Binding-site contacts:
Ligand atom C7 contacts residue GLN96 of chain 1.A at 3.8 Å.
Ligand atom S1 contacts residue CYS122 of chain 1.B at 2.0 Å (h-bond).
Ligand atom C10 contacts residue PHE218 of chain 1.B at 3.9 Å (hydrophobic).
Ligand atom C3 contacts residue SER291 of chain 1.B at 4.2 Å.
Ligand atom C5 contacts residue THR97 of chain 1.A at 4.0 Å.
Ligand atom C7 contacts residue VAL219 of chain 1.B at 4.1 Å (hydrophobic).
Ligand atom C6 contacts residue GLN96 of chain 1.A at 3.9 Å.
Ligand atom S1 contacts residue SER291 of chain 1.B at 4.0 Å.
Ligand atom C8 contacts residue GLN201 of chain 1.B at 3.8 Å.
Ligand atom C4 contacts residue VAL219 of chain 1.B at 4.1 Å (hydrophobic).
Ligand atom C6 contacts residue LEU152 of chain 1.B at 4.1 Å (hydrophobic).
Ligand atom C10 contacts residue THR155 of chain 1.B at 3.9 Å.
Ligand atom S1 contacts residue GLY320 of chain 1.B at 3.9 Å.
Ligand atom C1 contacts residue GLY121 of chain 1.B at 3.9 Å.
Ligand atom C1 contacts residue SER291 of chain 1.B at 3.4 Å.
Ligand atom C3 contacts residue THR97 of chain 1.A at 3.7 Å.
Ligand atom C5 contacts residue ASN91 of chain 1.B at 3.7 Å.
Ligand atom C4 contacts residue LEU152 of chain 1.B at 3.5 Å (hydrophobic).
Ligand atom C2 contacts residue SER291 of chain 1.B at 3.9 Å.
Ligand atom C9 contacts residue THR155 of chain 1.B at 3.7 Å.
Ligand atom C1 contacts residue ALA321 of chain 1.B at 3.6 Å (hydrophobic).
Ligand atom C1 contacts residue CYS122 of chain 1.B at 3.2 Å (hydrophobic).
Ligand atom C9 contacts residue GLN96 of chain 1.A at 3.9 Å.
Ligand atom S1 contacts residue PHE260 of chain 1.B at 4.0 Å.
Ligand atom S1 contacts residue ALA321 of chain 1.B at 3.4 Å (h-bond).
Ligand atom C10 contacts residue GLN201 of chain 1.B at 4.1 Å.
Ligand atom C2 contacts residue PHE167 of chain 1.B at 4.0 Å (hydrophobic).
Ligand atom C3 contacts residue LEU152 of chain 1.B at 4.0 Å (hydrophobic).
Ligand atom C8 contacts residue PHE218 of chain 1.B at 3.9 Å (hydrophobic).
Ligand atom C8 contacts residue VAL219 of chain 1.B at 3.6 Å (hydrophobic).
Ligand atom C9 contacts residue GLN201 of chain 1.B at 3.8 Å.
Ligand atom C10 contacts residue PRO217 of chain 1.B at 3.7 Å (hydrophobic).
Ligand atom C5 contacts residue GLN96 of chain 1.A at 4.0 Å.
Ligand atom C4 contacts residue THR97 of chain 1.A at 3.6 Å.
Ligand atom C6 contacts residue THR155 of chain 1.B at 4.0 Å.
Ligand atom C3 contacts residue ASN91 of chain 1.B at 3.6 Å.
Ligand atom C7 contacts residue GLN201 of chain 1.B at 4.0 Å.
Ligand atom C8 contacts residue THR155 of chain 1.B at 3.9 Å.
Ligand atom C5 contacts residue LEU152 of chain 1.B at 3.8 Å (hydrophobic).
Ligand atom C2 contacts residue CYS122 of chain 1.B at 4.2 Å (hydrophobic).

The small molecule below binds the protein below.
Small molecule (SMILES): CCCCCCCCCCS

Sequence of chain 1.A:
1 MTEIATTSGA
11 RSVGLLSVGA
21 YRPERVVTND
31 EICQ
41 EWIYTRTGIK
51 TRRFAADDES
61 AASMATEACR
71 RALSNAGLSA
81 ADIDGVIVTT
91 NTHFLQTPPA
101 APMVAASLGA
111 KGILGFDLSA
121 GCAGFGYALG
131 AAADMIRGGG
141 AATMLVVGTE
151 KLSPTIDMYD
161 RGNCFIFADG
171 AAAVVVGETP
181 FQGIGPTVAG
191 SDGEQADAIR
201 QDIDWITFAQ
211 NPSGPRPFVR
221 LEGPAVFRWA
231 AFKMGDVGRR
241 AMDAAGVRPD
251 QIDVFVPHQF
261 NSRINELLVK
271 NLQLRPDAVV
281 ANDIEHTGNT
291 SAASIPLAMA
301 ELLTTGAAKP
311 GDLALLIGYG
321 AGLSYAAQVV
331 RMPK

Sequence of chain 1.B:
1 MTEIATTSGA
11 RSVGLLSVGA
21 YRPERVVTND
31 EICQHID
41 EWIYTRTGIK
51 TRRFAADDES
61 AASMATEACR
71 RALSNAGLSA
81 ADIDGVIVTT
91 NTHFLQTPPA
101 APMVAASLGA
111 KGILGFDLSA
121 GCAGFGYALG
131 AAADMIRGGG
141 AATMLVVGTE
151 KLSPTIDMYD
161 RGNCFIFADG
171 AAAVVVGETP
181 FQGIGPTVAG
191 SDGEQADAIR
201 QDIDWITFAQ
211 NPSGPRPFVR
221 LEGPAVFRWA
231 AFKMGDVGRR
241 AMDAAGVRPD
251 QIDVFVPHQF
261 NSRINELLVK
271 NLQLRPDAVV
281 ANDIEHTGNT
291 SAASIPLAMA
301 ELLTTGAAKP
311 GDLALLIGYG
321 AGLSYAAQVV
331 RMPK